Binding-site contacts:
Ligand atom C11 contacts residue ALA123 of chain 1.E at 3.9 Å (hydrophobic).
Ligand atom C14 contacts residue NAP1 of chain 1.T at 3.2 Å.
Ligand atom O17 contacts residue NAP1 of chain 1.T at 2.5 Å (h-bond).
Ligand atom O17 contacts residue LYS190 of chain 1.E at 4.0 Å.
Ligand atom C15 contacts residue PHE230 of chain 1.E at 4.0 Å (hydrophobic).
Ligand atom O7 contacts residue NAP1 of chain 1.T at 3.0 Å.
Ligand atom C2 contacts residue NAP1 of chain 1.T at 3.0 Å.
Ligand atom C1 contacts residue NAP1 of chain 1.T at 3.3 Å.
Ligand atom C4 contacts residue ALA224 of chain 1.E at 3.6 Å (hydrophobic).
Ligand atom C10 contacts residue MET186 of chain 1.E at 3.8 Å (hydrophobic).
Ligand atom C5 contacts residue NAP1 of chain 1.T at 3.2 Å.
Ligand atom C10 contacts residue PHE122 of chain 1.E at 3.8 Å (hydrophobic).
Ligand atom C6 contacts residue NAP1 of chain 1.T at 3.2 Å.
Ligand atom C18 contacts residue VAL227 of chain 1.E at 3.6 Å (hydrophobic).
Ligand atom C17 contacts residue VAL227 of chain 1.E at 3.7 Å (hydrophobic).
Ligand atom C8 contacts residue NAP1 of chain 1.T at 3.6 Å.
Ligand atom C16 contacts residue TYR173 of chain 1.E at 3.6 Å (hydrophobic).
Ligand atom C18 contacts residue GLN181 of chain 1.E at 3.9 Å.
Ligand atom C12 contacts residue VAL227 of chain 1.E at 3.8 Å (hydrophobic).
Ligand atom C13 contacts residue VAL227 of chain 1.E at 3.7 Å (hydrophobic).
Ligand atom O7 contacts residue SER223 of chain 1.E at 3.8 Å.
Ligand atom C15 contacts residue VAL227 of chain 1.E at 3.9 Å (hydrophobic).
Ligand atom C6 contacts residue TYR183 of chain 1.E at 3.5 Å (hydrophobic).
Ligand atom O17 contacts residue TYR183 of chain 1.E at 2.6 Å (h-bond).
Ligand atom C10 contacts residue SER223 of chain 1.E at 3.9 Å.
Ligand atom C1 contacts residue TYR173 of chain 1.E at 3.9 Å (hydrophobic).
Ligand atom C3 contacts residue NAP1 of chain 1.T at 2.9 Å.
Ligand atom C4 contacts residue NAP1 of chain 1.T at 3.3 Å.
Ligand atom C3 contacts residue ALA224 of chain 1.E at 3.6 Å (hydrophobic).
Ligand atom C9 contacts residue ALA121 of chain 1.E at 3.8 Å (hydrophobic).
Ligand atom C10 contacts residue ALA121 of chain 1.E at 3.7 Å (hydrophobic).
Ligand atom C16 contacts residue PHE230 of chain 1.E at 4.0 Å (hydrophobic).
Ligand atom C12 contacts residue LEU128 of chain 1.E at 3.8 Å (hydrophobic).
Ligand atom C9 contacts residue SER223 of chain 1.E at 3.3 Å.
Ligand atom C1 contacts residue TYR183 of chain 1.E at 3.5 Å (hydrophobic).
Ligand atom C9 contacts residue NAP1 of chain 1.T at 3.9 Å.
Ligand atom C11 contacts residue MET186 of chain 1.E at 3.5 Å (hydrophobic).
Ligand atom C8 contacts residue SER223 of chain 1.E at 3.6 Å.
Ligand atom C17 contacts residue ILE233 of chain 1.E at 3.7 Å (hydrophobic).
Ligand atom C12 contacts residue MET186 of chain 1.E at 3.9 Å (hydrophobic).

The protein below binds the small molecule below.
Small molecule (SMILES): CCCCCc1ccc(Oc2ccccc2)c(O)c1

Sequence of chain 1.E:
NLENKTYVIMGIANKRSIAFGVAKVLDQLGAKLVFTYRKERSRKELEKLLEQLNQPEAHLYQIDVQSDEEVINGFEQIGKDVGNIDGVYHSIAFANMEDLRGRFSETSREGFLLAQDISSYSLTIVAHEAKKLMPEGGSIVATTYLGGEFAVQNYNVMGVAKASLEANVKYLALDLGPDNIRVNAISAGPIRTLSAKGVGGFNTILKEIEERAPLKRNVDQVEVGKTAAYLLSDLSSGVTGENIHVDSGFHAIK